Sequence of chain 1.A:
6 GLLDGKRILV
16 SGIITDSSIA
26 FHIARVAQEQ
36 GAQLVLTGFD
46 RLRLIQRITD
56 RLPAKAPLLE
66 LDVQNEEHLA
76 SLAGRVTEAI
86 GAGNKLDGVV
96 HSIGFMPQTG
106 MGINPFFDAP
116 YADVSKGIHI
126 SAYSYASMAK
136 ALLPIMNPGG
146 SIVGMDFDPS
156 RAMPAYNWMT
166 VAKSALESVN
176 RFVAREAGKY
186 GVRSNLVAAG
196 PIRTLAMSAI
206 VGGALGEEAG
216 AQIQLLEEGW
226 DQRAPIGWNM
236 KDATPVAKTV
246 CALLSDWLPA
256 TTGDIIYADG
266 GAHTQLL

This protein binds this small molecule.
Small molecule (SMILES): O[C@H](COc1ccc2c(c1)CCC2)Cn1cnc2ccccc21

Binding-site contacts:
Ligand atom C06 contacts residue ILE218 of chain 1.A at 3.6 Å (hydrophobic).
Ligand atom C10 contacts residue LEU221 of chain 1.A at 3.7 Å (hydrophobic).
Ligand atom N22 contacts residue MET106 of chain 1.A at 3.8 Å.
Ligand atom C16 contacts residue ILE205 of chain 1.A at 3.6 Å (hydrophobic).
Ligand atom C09 contacts residue GLN217 of chain 1.A at 3.9 Å.
Ligand atom O01 contacts residue LEU210 of chain 1.A at 3.6 Å.
Ligand atom C12 contacts residue MET158 of chain 1.A at 3.7 Å (hydrophobic).
Ligand atom C21 contacts residue MET106 of chain 1.A at 3.5 Å (hydrophobic).
Ligand atom C23 contacts residue GLY107 of chain 1.A at 3.9 Å.
Ligand atom N15 contacts residue MET106 of chain 1.A at 3.4 Å.
Ligand atom N15 contacts residue ILE205 of chain 1.A at 3.8 Å.
Ligand atom C03 contacts residue ILE205 of chain 1.A at 3.5 Å (hydrophobic).
Ligand atom O01 contacts residue ILE205 of chain 1.A at 3.6 Å.
Ligand atom C14 contacts residue MET106 of chain 1.A at 3.2 Å (hydrophobic).
Ligand atom C11 contacts residue PRO159 of chain 1.A at 3.5 Å (hydrophobic).
Ligand atom C13 contacts residue TYR161 of chain 1.A at 3.7 Å (hydrophobic).
Ligand atom C02 contacts residue ALA160 of chain 1.A at 3.8 Å (hydrophobic).
Ligand atom C23 contacts residue LEU210 of chain 1.A at 3.7 Å (hydrophobic).
Ligand atom N22 contacts residue ILE205 of chain 1.A at 3.8 Å.
Ligand atom C21 contacts residue GLN103 of chain 1.A at 3.8 Å.
Ligand atom C23 contacts residue MET106 of chain 1.A at 3.8 Å (hydrophobic).
Ligand atom C10 contacts residue MET158 of chain 1.A at 3.9 Å (hydrophobic).
Ligand atom C21 contacts residue ILE205 of chain 1.A at 3.6 Å (hydrophobic).
Ligand atom C23 contacts residue ILE205 of chain 1.A at 3.8 Å (hydrophobic).
Ligand atom C07 contacts residue PRO159 of chain 1.A at 3.6 Å (hydrophobic).
Ligand atom O04 contacts residue MET202 of chain 1.A at 3.8 Å.
Ligand atom C20 contacts residue ALA201 of chain 1.A at 3.6 Å (hydrophobic).
Ligand atom C10 contacts residue PRO159 of chain 1.A at 3.3 Å (hydrophobic).
Ligand atom C11 contacts residue LEU221 of chain 1.A at 3.7 Å (hydrophobic).
Ligand atom C08 contacts residue PRO159 of chain 1.A at 3.5 Å (hydrophobic).
Ligand atom C19 contacts residue ALA201 of chain 1.A at 3.4 Å (hydrophobic).
Ligand atom N22 contacts residue GLN103 of chain 1.A at 2.6 Å (h-bond).
Ligand atom C12 contacts residue LEU221 of chain 1.A at 3.8 Å (hydrophobic).
Ligand atom C06 contacts residue ALA160 of chain 1.A at 3.9 Å (hydrophobic).
Ligand atom O01 contacts residue GLY107 of chain 1.A at 3.9 Å.
Ligand atom C14 contacts residue GLY107 of chain 1.A at 3.7 Å.
Ligand atom C16 contacts residue MET106 of chain 1.A at 3.6 Å (hydrophobic).
Ligand atom C09 contacts residue PRO159 of chain 1.A at 3.8 Å (hydrophobic).
Ligand atom C23 contacts residue GLN103 of chain 1.A at 3.1 Å.
Ligand atom C08 contacts residue GLN217 of chain 1.A at 3.8 Å.